This protein binds this small molecule.
Small molecule (SMILES): CC(=O)N[C@@H]1[C@@H](O)[C@H](O)[C@@H](CO)O[C@H]1O

Binding-site contacts:
Ligand atom C8 contacts residue MET118 of chain 8.C at 4.0 Å (hydrophobic).
Ligand atom O6 contacts residue ASN67 of chain 8.C at 3.7 Å.
Ligand atom C3 contacts residue ASN67 of chain 8.C at 3.8 Å.
Ligand atom C7 contacts residue ASN67 of chain 8.C at 3.7 Å.
Ligand atom C4 contacts residue ASN67 of chain 8.C at 4.3 Å.
Ligand atom C7 contacts residue PHE90 of chain 8.C at 4.3 Å (hydrophobic).
Ligand atom C1 contacts residue ASN67 of chain 8.C at 1.4 Å.
Ligand atom O5 contacts residue ASN67 of chain 8.C at 2.5 Å (h-bond).
Ligand atom C8 contacts residue ARG89 of chain 8.C at 4.1 Å.
Ligand atom O7 contacts residue ASN67 of chain 8.C at 4.1 Å.
Ligand atom C8 contacts residue PHE90 of chain 8.C at 3.6 Å (hydrophobic).
Ligand atom C2 contacts residue ASN67 of chain 8.C at 2.4 Å.
Ligand atom N2 contacts residue ASN67 of chain 8.C at 2.8 Å (h-bond).
Ligand atom C5 contacts residue ASN67 of chain 8.C at 3.8 Å.

Sequence of chain 8.C:
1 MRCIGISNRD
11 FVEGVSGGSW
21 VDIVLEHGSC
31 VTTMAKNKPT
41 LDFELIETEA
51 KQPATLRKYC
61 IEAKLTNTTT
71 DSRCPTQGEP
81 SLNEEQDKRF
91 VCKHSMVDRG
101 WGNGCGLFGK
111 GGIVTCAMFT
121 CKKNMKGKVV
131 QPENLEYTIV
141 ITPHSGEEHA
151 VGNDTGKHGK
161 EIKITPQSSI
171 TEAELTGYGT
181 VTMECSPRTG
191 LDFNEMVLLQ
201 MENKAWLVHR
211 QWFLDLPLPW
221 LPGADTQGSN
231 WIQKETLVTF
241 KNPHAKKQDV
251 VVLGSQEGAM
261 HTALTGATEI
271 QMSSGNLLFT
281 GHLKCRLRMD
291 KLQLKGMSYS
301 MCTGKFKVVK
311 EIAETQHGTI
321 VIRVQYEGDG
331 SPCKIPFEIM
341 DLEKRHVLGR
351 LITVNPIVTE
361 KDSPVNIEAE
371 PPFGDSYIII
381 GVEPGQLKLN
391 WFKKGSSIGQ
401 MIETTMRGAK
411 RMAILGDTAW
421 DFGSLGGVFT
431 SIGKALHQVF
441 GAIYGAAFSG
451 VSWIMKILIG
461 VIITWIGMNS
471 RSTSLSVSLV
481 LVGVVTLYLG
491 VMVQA